Sequence of chain 1.A:
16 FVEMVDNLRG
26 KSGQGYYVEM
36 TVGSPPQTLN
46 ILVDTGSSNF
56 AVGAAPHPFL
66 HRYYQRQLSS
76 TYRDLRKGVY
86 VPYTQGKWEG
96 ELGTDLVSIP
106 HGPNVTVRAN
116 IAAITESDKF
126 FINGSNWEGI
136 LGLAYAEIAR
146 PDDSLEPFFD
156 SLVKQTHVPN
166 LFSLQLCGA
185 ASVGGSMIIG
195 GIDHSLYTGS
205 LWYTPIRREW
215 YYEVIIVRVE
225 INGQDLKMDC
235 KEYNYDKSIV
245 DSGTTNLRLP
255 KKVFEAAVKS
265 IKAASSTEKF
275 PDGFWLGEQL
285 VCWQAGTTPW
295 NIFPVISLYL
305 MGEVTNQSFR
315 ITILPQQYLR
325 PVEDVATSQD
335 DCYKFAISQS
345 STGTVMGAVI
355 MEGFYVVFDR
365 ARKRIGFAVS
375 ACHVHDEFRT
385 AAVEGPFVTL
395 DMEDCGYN

Binding-site contacts:
Ligand atom C2 contacts residue ASP49 of chain 1.A at 3.6 Å.
Ligand atom C7 contacts residue ILE135 of chain 1.A at 3.7 Å (hydrophobic).
Ligand atom C13 contacts residue ILE127 of chain 1.A at 4.2 Å (hydrophobic).
Ligand atom N15 contacts residue LEU47 of chain 1.A at 4.2 Å.
Ligand atom C3 contacts residue THR248 of chain 1.A at 4.2 Å.
Ligand atom C7 contacts residue PHE125 of chain 1.A at 4.4 Å (hydrophobic).
Ligand atom C5 contacts residue TYR88 of chain 1.A at 3.9 Å (hydrophobic).
Ligand atom N15 contacts residue GLY30 of chain 1.A at 4.3 Å.
Ligand atom C14 contacts residue GLY28 of chain 1.A at 3.5 Å.
Ligand atom N1 contacts residue ASP49 of chain 1.A at 2.8 Å (salt-bridge).
Ligand atom C2 contacts residue ASP245 of chain 1.A at 3.7 Å.
Ligand atom C6 contacts residue ASP49 of chain 1.A at 3.8 Å.
Ligand atom C8 contacts residue ASP49 of chain 1.A at 3.9 Å.
Ligand atom C17 contacts residue LEU47 of chain 1.A at 3.4 Å (hydrophobic).
Ligand atom C14 contacts residue GLY30 of chain 1.A at 4.0 Å.
Ligand atom C6 contacts residue TYR88 of chain 1.A at 4.2 Å (hydrophobic).
Ligand atom C11 contacts residue TRP132 of chain 1.A at 4.5 Å (hydrophobic).
Ligand atom N1 contacts residue GLY247 of chain 1.A at 4.0 Å.
Ligand atom N1 contacts residue GLY51 of chain 1.A at 3.6 Å.
Ligand atom C9 contacts residue LEU47 of chain 1.A at 3.8 Å (hydrophobic).
Ligand atom C7 contacts residue ASP49 of chain 1.A at 4.0 Å.
Ligand atom C13 contacts residue GLY28 of chain 1.A at 3.8 Å.
Ligand atom C14 contacts residue GLN29 of chain 1.A at 4.2 Å.
Ligand atom C14 contacts residue GLY247 of chain 1.A at 3.8 Å.
Ligand atom C12 contacts residue GLY247 of chain 1.A at 4.2 Å.
Ligand atom C3 contacts residue GLY247 of chain 1.A at 4.3 Å.
Ligand atom C8 contacts residue ILE135 of chain 1.A at 3.3 Å (hydrophobic).
Ligand atom C17 contacts residue GLY247 of chain 1.A at 3.2 Å.
Ligand atom N1 contacts residue THR248 of chain 1.A at 4.3 Å.
Ligand atom C9 contacts residue GLY247 of chain 1.A at 4.4 Å.
Ligand atom C7 contacts residue TYR88 of chain 1.A at 3.5 Å (hydrophobic).
Ligand atom C16 contacts residue LEU47 of chain 1.A at 4.1 Å (hydrophobic).
Ligand atom C3 contacts residue ASP245 of chain 1.A at 3.9 Å.
Ligand atom C8 contacts residue LEU47 of chain 1.A at 3.8 Å (hydrophobic).
Ligand atom C2 contacts residue GLY247 of chain 1.A at 4.1 Å.
Ligand atom C16 contacts residue GLY247 of chain 1.A at 3.1 Å.
Ligand atom N18 contacts residue ASP49 of chain 1.A at 2.9 Å (salt-bridge).
Ligand atom N15 contacts residue GLY247 of chain 1.A at 2.8 Å (h-bond).
Ligand atom N18 contacts residue GLY247 of chain 1.A at 4.3 Å.
Ligand atom N1 contacts residue ASP245 of chain 1.A at 2.8 Å (salt-bridge).

The protein below binds the small molecule below.
Small molecule (SMILES): Nc1cccc(CCc2ccc3cc[nH]c3c2)n1